Sequence of chain 1.C:
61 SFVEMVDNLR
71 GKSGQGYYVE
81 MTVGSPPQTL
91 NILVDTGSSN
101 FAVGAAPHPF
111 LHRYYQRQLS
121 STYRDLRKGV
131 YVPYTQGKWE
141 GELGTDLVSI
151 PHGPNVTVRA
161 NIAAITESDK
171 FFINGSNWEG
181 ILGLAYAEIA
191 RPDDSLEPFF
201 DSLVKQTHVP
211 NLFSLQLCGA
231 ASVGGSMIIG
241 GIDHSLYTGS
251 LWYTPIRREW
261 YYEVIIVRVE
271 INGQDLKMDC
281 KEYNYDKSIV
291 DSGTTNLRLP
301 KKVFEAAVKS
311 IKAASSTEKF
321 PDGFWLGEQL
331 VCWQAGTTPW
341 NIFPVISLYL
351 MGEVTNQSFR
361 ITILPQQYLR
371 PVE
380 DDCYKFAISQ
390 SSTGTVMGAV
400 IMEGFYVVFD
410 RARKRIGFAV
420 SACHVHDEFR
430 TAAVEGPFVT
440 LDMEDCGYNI

Binding-site contacts:
Ligand atom C19 contacts residue ASP291 of chain 1.C at 3.6 Å.
Ligand atom O2 contacts residue TYR134 of chain 1.C at 3.4 Å.
Ligand atom C4 contacts residue GLN136 of chain 1.C at 3.5 Å.
Ligand atom N2 contacts residue GLY97 of chain 1.C at 2.6 Å (h-bond).
Ligand atom C19 contacts residue GLY97 of chain 1.C at 3.2 Å.
Ligand atom C21 contacts residue THR135 of chain 1.C at 3.4 Å.
Ligand atom CO contacts residue SER98 of chain 1.C at 3.5 Å.
Ligand atom F30 contacts residue LEU93 of chain 1.C at 3.4 Å.
Ligand atom C12 contacts residue GLY293 of chain 1.C at 3.2 Å.
Ligand atom C23 contacts residue PRO133 of chain 1.C at 3.5 Å (hydrophobic).
Ligand atom C9 contacts residue THR295 of chain 1.C at 3.3 Å.
Ligand atom O1 contacts residue TYR134 of chain 1.C at 3.4 Å.
Ligand atom O1 contacts residue GLN136 of chain 1.C at 3.2 Å (h-bond).
Ligand atom N1 contacts residue GLY293 of chain 1.C at 3.1 Å (h-bond).
Ligand atom C20 contacts residue GLY97 of chain 1.C at 3.6 Å.
Ligand atom C5 contacts residue GLY293 of chain 1.C at 3.3 Å.
Ligand atom C31 contacts residue PHE171 of chain 1.C at 3.5 Å (hydrophobic).
Ligand atom C17 contacts residue ASP95 of chain 1.C at 3.2 Å.
Ligand atom C11 contacts residue GLN75 of chain 1.C at 3.4 Å.
Ligand atom N2 contacts residue ASP291 of chain 1.C at 3.1 Å (salt-bridge).
Ligand atom C12 contacts residue GLY76 of chain 1.C at 3.6 Å.
Ligand atom O contacts residue THR295 of chain 1.C at 2.9 Å (h-bond).
Ligand atom F30 contacts residue TRP178 of chain 1.C at 3.0 Å.
Ligand atom O7B contacts residue ARG298 of chain 1.C at 3.1 Å.
Ligand atom O1 contacts residue THR135 of chain 1.C at 3.3 Å (h-bond).
Ligand atom C18 contacts residue ASP291 of chain 1.C at 3.4 Å.
Ligand atom C3 contacts residue GLN136 of chain 1.C at 3.6 Å.
Ligand atom O2 contacts residue SER98 of chain 1.C at 3.3 Å.
Ligand atom C17 contacts residue GLY293 of chain 1.C at 3.5 Å.
Ligand atom C29 contacts residue GLY293 of chain 1.C at 3.6 Å.
Ligand atom C9 contacts residue GLY74 of chain 1.C at 3.2 Å.
Ligand atom C13 contacts residue GLN136 of chain 1.C at 3.5 Å.
Ligand atom C11 contacts residue GLY76 of chain 1.C at 3.5 Å.
Ligand atom O2 contacts residue GLY97 of chain 1.C at 3.5 Å (h-bond).
Ligand atom C16 contacts residue ASP95 of chain 1.C at 3.3 Å.
Ligand atom F26 contacts residue GLY137 of chain 1.C at 3.4 Å.
Ligand atom C25 contacts residue GLY97 of chain 1.C at 3.0 Å.
Ligand atom O2 contacts residue ASP95 of chain 1.C at 2.4 Å (salt-bridge).
Ligand atom F26 contacts residue GLN136 of chain 1.C at 3.2 Å.
Ligand atom F26 contacts residue PHE171 of chain 1.C at 3.4 Å.

This protein binds this small molecule.
Small molecule (SMILES): CCCN(CCC)C(=O)c1cc(C(N)=O)cc(C(=O)N[C@@H](Cc2cc(F)cc(F)c2)[C@H](O)CNCc2cccc(OC)c2)c1